Sequence of chain 2.B:
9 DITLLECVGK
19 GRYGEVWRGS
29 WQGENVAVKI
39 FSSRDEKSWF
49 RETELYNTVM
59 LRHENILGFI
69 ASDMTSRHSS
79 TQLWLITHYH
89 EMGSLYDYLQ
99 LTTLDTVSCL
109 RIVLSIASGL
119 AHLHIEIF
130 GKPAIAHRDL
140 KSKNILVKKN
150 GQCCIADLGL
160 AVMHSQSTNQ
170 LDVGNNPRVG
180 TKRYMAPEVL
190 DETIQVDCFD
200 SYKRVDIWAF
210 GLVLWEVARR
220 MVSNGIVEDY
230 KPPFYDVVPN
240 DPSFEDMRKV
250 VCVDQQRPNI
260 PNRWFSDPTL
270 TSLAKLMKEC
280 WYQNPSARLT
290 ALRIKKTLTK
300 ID

A protein and the small-molecule ligand that binds it are described below.
Small molecule (SMILES): N[C@H]1CS[C@@H](N)N1

Binding-site contacts:
Ligand atom C03 contacts residue ASN258 of chain 2.B at 3.0 Å.
Ligand atom C05 contacts residue GLN254 of chain 2.B at 3.9 Å.
Ligand atom C02 contacts residue ARG256 of chain 2.B at 4.1 Å.
Ligand atom N06 contacts residue GLN255 of chain 2.B at 3.8 Å.
Ligand atom C02 contacts residue GLN255 of chain 2.B at 3.6 Å.
Ligand atom N07 contacts residue GLN254 of chain 2.B at 4.3 Å.
Ligand atom N01 contacts residue EDO1 of chain 2.U at 3.2 Å.
Ligand atom C05 contacts residue GLN255 of chain 2.B at 4.3 Å.
Ligand atom C02 contacts residue ASN258 of chain 2.B at 3.1 Å.
Ligand atom N07 contacts residue GLN255 of chain 2.B at 3.1 Å (h-bond).
Ligand atom S04 contacts residue ARG256 of chain 2.B at 4.1 Å.
Ligand atom C05 contacts residue ARG256 of chain 2.B at 4.5 Å.
Ligand atom N01 contacts residue ASN258 of chain 2.B at 2.5 Å (h-bond).
Ligand atom N01 contacts residue GLN255 of chain 2.B at 2.9 Å (h-bond).
Ligand atom N06 contacts residue GLN254 of chain 2.B at 2.5 Å (h-bond).
Ligand atom N01 contacts residue ARG256 of chain 2.B at 3.8 Å.
Ligand atom N07 contacts residue ARG256 of chain 2.B at 4.5 Å.
Ligand atom C03 contacts residue GLN255 of chain 2.B at 4.4 Å.
Ligand atom N06 contacts residue ARG256 of chain 2.B at 4.0 Å.
Ligand atom C03 contacts residue ARG256 of chain 2.B at 3.4 Å.
Ligand atom C02 contacts residue EDO1 of chain 2.U at 4.4 Å.